A small-molecule ligand and the protein it binds are described below.
Small molecule (SMILES): CC(=O)N[C@@H]1[C@@H](O)[C@H](O)[C@@H](CO)O[C@H]1O

Binding-site contacts:
Ligand atom C7 contacts residue ASN205 of chain 1.A at 3.4 Å.
Ligand atom O7 contacts residue ASN205 of chain 1.A at 3.6 Å.
Ligand atom C5 contacts residue ASN167 of chain 1.A at 3.8 Å.
Ligand atom C6 contacts residue ASN167 of chain 1.A at 3.8 Å.
Ligand atom C1 contacts residue ASN205 of chain 1.A at 1.4 Å.
Ligand atom C5 contacts residue ASN205 of chain 1.A at 3.6 Å.
Ligand atom C4 contacts residue ASN205 of chain 1.A at 4.2 Å.
Ligand atom C1 contacts residue ASN167 of chain 1.A at 4.0 Å.
Ligand atom C8 contacts residue ASN205 of chain 1.A at 3.9 Å.
Ligand atom C2 contacts residue ASN205 of chain 1.A at 2.4 Å.
Ligand atom O5 contacts residue ASN167 of chain 1.A at 3.2 Å (h-bond).
Ligand atom C8 contacts residue GLU204 of chain 1.A at 4.3 Å.
Ligand atom O5 contacts residue ASN205 of chain 1.A at 2.4 Å (h-bond).
Ligand atom C3 contacts residue ASN205 of chain 1.A at 3.8 Å.
Ligand atom N2 contacts residue ASN205 of chain 1.A at 2.9 Å (h-bond).

Sequence of chain 1.A:
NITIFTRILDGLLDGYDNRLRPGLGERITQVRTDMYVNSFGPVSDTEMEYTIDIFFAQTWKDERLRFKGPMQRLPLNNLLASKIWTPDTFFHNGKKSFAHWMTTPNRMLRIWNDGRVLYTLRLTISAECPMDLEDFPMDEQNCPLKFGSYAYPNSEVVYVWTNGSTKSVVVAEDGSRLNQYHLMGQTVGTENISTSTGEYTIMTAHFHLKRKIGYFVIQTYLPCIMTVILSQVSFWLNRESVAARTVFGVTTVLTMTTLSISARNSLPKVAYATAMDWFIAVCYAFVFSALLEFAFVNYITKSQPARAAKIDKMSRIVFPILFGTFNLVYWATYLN